Sequence of chain 1.C:
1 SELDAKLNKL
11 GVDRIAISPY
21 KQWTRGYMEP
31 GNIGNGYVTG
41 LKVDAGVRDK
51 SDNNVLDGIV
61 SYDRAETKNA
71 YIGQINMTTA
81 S

The small molecule below binds the protein below.
Small molecule (SMILES): COC(=O)[C@@H](N)Cc1c[nH]c[nH+]1

Sequence of chain 1.B:
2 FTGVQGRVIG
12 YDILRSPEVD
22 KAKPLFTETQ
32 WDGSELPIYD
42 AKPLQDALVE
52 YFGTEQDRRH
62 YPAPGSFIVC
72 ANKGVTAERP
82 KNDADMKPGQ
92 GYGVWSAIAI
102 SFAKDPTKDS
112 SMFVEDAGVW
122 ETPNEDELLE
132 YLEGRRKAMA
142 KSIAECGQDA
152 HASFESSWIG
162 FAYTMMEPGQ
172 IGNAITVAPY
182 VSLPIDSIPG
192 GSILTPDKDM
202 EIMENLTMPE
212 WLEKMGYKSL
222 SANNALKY

Sequence of chain 1.A:
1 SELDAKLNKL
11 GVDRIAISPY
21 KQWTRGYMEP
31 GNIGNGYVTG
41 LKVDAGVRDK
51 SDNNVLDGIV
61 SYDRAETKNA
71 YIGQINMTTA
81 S

Binding-site contacts:
Ligand atom CA contacts residue PYR1 of chain 1.B at 2.4 Å.
Ligand atom CM contacts residue ALA80 of chain 1.A at 3.5 Å (hydrophobic).
Ligand atom CG contacts residue PYR1 of chain 1.B at 3.6 Å.
Ligand atom OXT contacts residue LYS74 of chain 1.B at 3.8 Å.
Ligand atom CD2 contacts residue PHE2 of chain 1.B at 3.6 Å (hydrophobic).
Ligand atom N contacts residue PYR1 of chain 1.B at 1.3 Å.
Ligand atom C contacts residue PHE114 of chain 1.B at 3.9 Å (hydrophobic).
Ligand atom O contacts residue GLU116 of chain 1.B at 3.2 Å (salt-bridge).
Ligand atom CE1 contacts residue GLU66 of chain 1.C at 3.4 Å.
Ligand atom C contacts residue PYR1 of chain 1.B at 3.5 Å.
Ligand atom CE1 contacts residue TYR62 of chain 1.C at 3.9 Å (hydrophobic).
Ligand atom O contacts residue PHE114 of chain 1.B at 3.1 Å (h-bond).
Ligand atom ND1 contacts residue SER81 of chain 1.A at 2.5 Å (h-bond).
Ligand atom CE1 contacts residue PHE2 of chain 1.B at 3.8 Å (hydrophobic).
Ligand atom CM contacts residue GLU116 of chain 1.B at 3.6 Å.
Ligand atom CD2 contacts residue PHE114 of chain 1.B at 4.1 Å (hydrophobic).
Ligand atom CB contacts residue SER81 of chain 1.A at 3.4 Å.
Ligand atom CM contacts residue ASN73 of chain 1.B at 3.5 Å.
Ligand atom CD2 contacts residue ASP63 of chain 1.C at 3.7 Å.
Ligand atom OXT contacts residue GLU116 of chain 1.B at 3.7 Å.
Ligand atom CB contacts residue PYR1 of chain 1.B at 3.5 Å.
Ligand atom N contacts residue PHE2 of chain 1.B at 3.6 Å (h-bond).
Ligand atom O contacts residue VAL115 of chain 1.B at 3.4 Å.
Ligand atom CD2 contacts residue PYR1 of chain 1.B at 4.0 Å.
Ligand atom NE2 contacts residue PHE2 of chain 1.B at 3.1 Å.
Ligand atom N contacts residue SER81 of chain 1.A at 4.0 Å.
Ligand atom CA contacts residue PHE114 of chain 1.B at 3.8 Å (hydrophobic).
Ligand atom CB contacts residue ILE59 of chain 1.C at 4.1 Å (hydrophobic).
Ligand atom CA contacts residue SER81 of chain 1.A at 3.3 Å.
Ligand atom NE2 contacts residue ASP63 of chain 1.C at 2.6 Å (salt-bridge).
Ligand atom CE1 contacts residue SER81 of chain 1.A at 3.5 Å.
Ligand atom ND1 contacts residue TYR62 of chain 1.C at 3.7 Å.
Ligand atom O contacts residue PYR1 of chain 1.B at 4.0 Å.
Ligand atom N contacts residue PHE114 of chain 1.B at 2.9 Å (h-bond).
Ligand atom CM contacts residue ALA72 of chain 1.B at 3.7 Å (hydrophobic).
Ligand atom CB contacts residue PHE114 of chain 1.B at 4.0 Å (hydrophobic).
Ligand atom CG contacts residue SER81 of chain 1.A at 3.2 Å.
Ligand atom NE2 contacts residue GLU66 of chain 1.C at 4.1 Å.
Ligand atom CM contacts residue LYS74 of chain 1.B at 4.1 Å.
Ligand atom CE1 contacts residue ASP63 of chain 1.C at 3.2 Å.